Binding-site contacts:
Ligand atom C1 contacts residue ARG266 of chain 2.B at 3.5 Å.
Ligand atom C4 contacts residue VAL192 of chain 2.B at 3.3 Å (hydrophobic).
Ligand atom C3 contacts residue THR393 of chain 2.B at 4.0 Å.
Ligand atom O5 contacts residue GLU194 of chain 2.B at 2.7 Å (salt-bridge).
Ligand atom C2 contacts residue VAL192 of chain 2.B at 3.9 Å (hydrophobic).
Ligand atom C2 contacts residue CA1 of chain 2.Q at 3.3 Å.
Ligand atom O5 contacts residue CA1 of chain 2.Q at 2.4 Å.
Ligand atom C2 contacts residue GLU194 of chain 2.B at 3.5 Å.
Ligand atom O5 contacts residue THR393 of chain 2.B at 3.9 Å.
Ligand atom C3 contacts residue VAL192 of chain 2.B at 4.0 Å (hydrophobic).
Ligand atom C1 contacts residue LEU269 of chain 2.B at 4.3 Å (hydrophobic).
Ligand atom C4 contacts residue GLU194 of chain 2.B at 4.4 Å.
Ligand atom O6 contacts residue CA1 of chain 2.Q at 2.4 Å.
Ligand atom C4 contacts residue THR393 of chain 2.B at 3.7 Å.
Ligand atom C1 contacts residue CA1 of chain 2.Q at 3.9 Å.
Ligand atom C4 contacts residue TYR395 of chain 2.B at 3.6 Å (hydrophobic).
Ligand atom C4 contacts residue VAL396 of chain 2.B at 3.9 Å (hydrophobic).
Ligand atom C1 contacts residue GLU194 of chain 2.B at 3.9 Å.
Ligand atom O6 contacts residue THR393 of chain 2.B at 3.3 Å (h-bond).
Ligand atom O6 contacts residue VAL396 of chain 2.B at 4.4 Å.
Ligand atom C3 contacts residue CA1 of chain 2.Q at 3.3 Å.
Ligand atom C4 contacts residue ASP394 of chain 2.B at 3.5 Å.
Ligand atom C3 contacts residue VAL396 of chain 2.B at 4.0 Å (hydrophobic).
Ligand atom C4 contacts residue CA1 of chain 2.Q at 3.9 Å.
Ligand atom C1 contacts residue VAL192 of chain 2.B at 4.2 Å (hydrophobic).

Sequence of chain 2.B:
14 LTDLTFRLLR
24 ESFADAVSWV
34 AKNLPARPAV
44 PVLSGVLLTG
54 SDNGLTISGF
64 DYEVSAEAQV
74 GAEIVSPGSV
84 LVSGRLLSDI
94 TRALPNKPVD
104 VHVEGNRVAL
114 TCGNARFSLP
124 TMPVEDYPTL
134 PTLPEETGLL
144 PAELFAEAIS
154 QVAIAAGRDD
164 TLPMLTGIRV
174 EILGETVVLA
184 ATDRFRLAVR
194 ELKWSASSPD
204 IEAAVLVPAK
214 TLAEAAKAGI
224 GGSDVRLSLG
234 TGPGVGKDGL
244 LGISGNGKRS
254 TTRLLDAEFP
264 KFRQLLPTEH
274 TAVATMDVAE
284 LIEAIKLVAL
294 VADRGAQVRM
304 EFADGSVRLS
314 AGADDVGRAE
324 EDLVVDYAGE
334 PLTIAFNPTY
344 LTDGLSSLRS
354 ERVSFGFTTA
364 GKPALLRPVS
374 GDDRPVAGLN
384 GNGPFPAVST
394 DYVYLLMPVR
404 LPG

This small molecule binds to this protein.
Small molecule (SMILES): C[C@@H](O)[C@@H](C)O